Binding-site contacts:
Ligand atom O10 contacts residue THR149 of chain 1.A at 4.3 Å.
Ligand atom O4 contacts residue GLY129 of chain 1.A at 3.8 Å.
Ligand atom C11 contacts residue THR149 of chain 1.A at 3.9 Å.
Ligand atom O1A contacts residue ASN131 of chain 1.A at 2.9 Å (h-bond).
Ligand atom C11 contacts residue GLY129 of chain 1.A at 3.8 Å.
Ligand atom C9 contacts residue GLU184 of chain 1.A at 3.0 Å.
Ligand atom O6 contacts residue GLN219 of chain 1.A at 3.4 Å.
Ligand atom C10 contacts residue LEU188 of chain 1.A at 4.2 Å (hydrophobic).
Ligand atom C9 contacts residue TRP147 of chain 1.A at 4.0 Å (hydrophobic).
Ligand atom O7 contacts residue LEU188 of chain 1.A at 3.5 Å.
Ligand atom C11 contacts residue GLY128 of chain 1.A at 3.6 Å.
Ligand atom O10 contacts residue LEU188 of chain 1.A at 3.1 Å.
Ligand atom O8 contacts residue TRP147 of chain 1.A at 3.6 Å.
Ligand atom C9 contacts residue HIS177 of chain 1.A at 4.1 Å.
Ligand atom O1B contacts residue ASN131 of chain 1.A at 3.5 Å (h-bond).
Ligand atom C7 contacts residue TRP147 of chain 1.A at 3.8 Å (hydrophobic).
Ligand atom N5 contacts residue TRP147 of chain 1.A at 4.4 Å.
Ligand atom C9 contacts residue TYR92 of chain 1.A at 3.5 Å (hydrophobic).
Ligand atom C5 contacts residue GLN219 of chain 1.A at 4.1 Å.
Ligand atom C1 contacts residue ASN131 of chain 1.A at 3.6 Å.
Ligand atom C6 contacts residue GLN219 of chain 1.A at 4.0 Å.
Ligand atom C5 contacts residue GLY129 of chain 1.A at 3.5 Å.
Ligand atom C10 contacts residue TRP147 of chain 1.A at 4.4 Å (hydrophobic).
Ligand atom O9 contacts residue HIS177 of chain 1.A at 4.1 Å.
Ligand atom O8 contacts residue SER130 of chain 1.A at 4.1 Å.
Ligand atom O1A contacts residue SER130 of chain 1.A at 3.6 Å.
Ligand atom C6 contacts residue GLY129 of chain 1.A at 3.9 Å.
Ligand atom O9 contacts residue SER222 of chain 1.A at 3.4 Å (h-bond).
Ligand atom C10 contacts residue GLY129 of chain 1.A at 3.8 Å.
Ligand atom O8 contacts residue TYR92 of chain 1.A at 3.3 Å (h-bond).
Ligand atom C4 contacts residue GLY129 of chain 1.A at 3.3 Å.
Ligand atom C1 contacts residue SER130 of chain 1.A at 3.7 Å.
Ligand atom C8 contacts residue TRP147 of chain 1.A at 4.0 Å (hydrophobic).
Ligand atom C9 contacts residue LEU188 of chain 1.A at 4.0 Å (hydrophobic).
Ligand atom O1B contacts residue SER130 of chain 1.A at 2.8 Å (h-bond).
Ligand atom C11 contacts residue TRP147 of chain 1.A at 3.8 Å (hydrophobic).
Ligand atom O9 contacts residue GLU184 of chain 1.A at 2.5 Å (salt-bridge).
Ligand atom N5 contacts residue GLY129 of chain 1.A at 2.8 Å (h-bond).
Ligand atom C8 contacts residue TYR92 of chain 1.A at 4.0 Å (hydrophobic).
Ligand atom O9 contacts residue TYR92 of chain 1.A at 2.8 Å (h-bond).

Sequence of chain 1.A:
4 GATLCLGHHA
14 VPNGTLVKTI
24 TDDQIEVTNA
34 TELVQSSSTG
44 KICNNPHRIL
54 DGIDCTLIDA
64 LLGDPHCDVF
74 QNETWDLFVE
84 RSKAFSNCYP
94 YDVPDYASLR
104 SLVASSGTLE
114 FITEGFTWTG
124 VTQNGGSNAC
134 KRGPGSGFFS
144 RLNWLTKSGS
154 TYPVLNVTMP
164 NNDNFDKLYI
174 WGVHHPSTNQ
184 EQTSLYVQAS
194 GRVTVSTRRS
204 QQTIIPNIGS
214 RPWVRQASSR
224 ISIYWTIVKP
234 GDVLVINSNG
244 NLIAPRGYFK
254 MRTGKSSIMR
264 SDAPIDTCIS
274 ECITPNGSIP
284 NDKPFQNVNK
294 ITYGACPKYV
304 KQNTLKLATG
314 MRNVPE

A protein and the small-molecule ligand that binds it are described below.
Small molecule (SMILES): CC(=O)N[C@H]1[C@H]([C@H](O)[C@H](O)CO)O[C@@](O[C@@H]2[C@@H](O)[C@H](O)O[C@H](CO)[C@@H]2O)(C(=O)O)C[C@@H]1O